Binding-site contacts:
Ligand atom C8 contacts residue CYS133 of chain 1.A at 3.7 Å (hydrophobic).
Ligand atom O7 contacts residue ASN135 of chain 1.A at 4.2 Å.
Ligand atom C5 contacts residue ASN135 of chain 1.A at 3.8 Å.
Ligand atom C2 contacts residue ASN135 of chain 1.A at 2.6 Å.
Ligand atom C1 contacts residue ASN135 of chain 1.A at 1.5 Å.
Ligand atom C8 contacts residue ASN135 of chain 1.A at 4.3 Å.
Ligand atom C8 contacts residue LYS191 of chain 1.A at 4.4 Å.
Ligand atom C7 contacts residue ASN135 of chain 1.A at 3.8 Å.
Ligand atom O5 contacts residue ASN135 of chain 1.A at 2.5 Å (h-bond).
Ligand atom N2 contacts residue ASN135 of chain 1.A at 3.0 Å (h-bond).
Ligand atom C3 contacts residue ASN135 of chain 1.A at 3.9 Å.
Ligand atom C8 contacts residue THR134 of chain 1.A at 3.9 Å.
Ligand atom C8 contacts residue ASN190 of chain 1.A at 3.8 Å.
Ligand atom C4 contacts residue ASN135 of chain 1.A at 4.4 Å.

A small-molecule ligand and the protein it binds are described below.
Small molecule (SMILES): CC(=O)N[C@@H]1[C@@H](O)[C@H](O)[C@@H](CO)O[C@H]1O

Sequence of chain 1.A:
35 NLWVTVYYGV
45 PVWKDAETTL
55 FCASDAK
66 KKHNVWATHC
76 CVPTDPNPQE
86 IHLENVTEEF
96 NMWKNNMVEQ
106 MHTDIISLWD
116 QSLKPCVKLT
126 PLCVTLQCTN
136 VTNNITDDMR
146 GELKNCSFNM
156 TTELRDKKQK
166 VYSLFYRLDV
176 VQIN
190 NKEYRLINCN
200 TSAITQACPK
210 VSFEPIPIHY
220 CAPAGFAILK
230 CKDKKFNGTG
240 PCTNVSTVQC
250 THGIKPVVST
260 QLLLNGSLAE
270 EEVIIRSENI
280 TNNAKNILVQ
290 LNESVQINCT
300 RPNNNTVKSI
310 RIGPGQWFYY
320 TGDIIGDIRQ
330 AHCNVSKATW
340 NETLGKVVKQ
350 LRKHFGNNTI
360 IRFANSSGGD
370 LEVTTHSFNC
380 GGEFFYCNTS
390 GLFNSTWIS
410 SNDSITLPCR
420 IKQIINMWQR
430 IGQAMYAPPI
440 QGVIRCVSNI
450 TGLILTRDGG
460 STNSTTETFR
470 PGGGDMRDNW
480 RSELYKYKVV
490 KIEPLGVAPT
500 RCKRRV